Binding-site contacts:
Ligand atom CAG contacts residue MET20 of chain 1.A at 3.3 Å (hydrophobic).
Ligand atom CAF contacts residue NAP1 of chain 1.B at 3.7 Å.
Ligand atom N3 contacts residue ASP27 of chain 1.A at 2.7 Å (salt-bridge).
Ligand atom NAE contacts residue PHE31 of chain 1.A at 3.6 Å.
Ligand atom NAE contacts residue TYR100 of chain 1.A at 3.3 Å (h-bond).
Ligand atom NAP contacts residue ARG52 of chain 1.A at 3.5 Å (salt-bridge).
Ligand atom NAD contacts residue ASP27 of chain 1.A at 3.1 Å (salt-bridge).
Ligand atom C5 contacts residue NAP1 of chain 1.B at 3.8 Å.
Ligand atom CAM contacts residue SER49 of chain 1.A at 3.5 Å.
Ligand atom N1 contacts residue ALA6 of chain 1.A at 3.4 Å.
Ligand atom CAO contacts residue MET20 of chain 1.A at 3.7 Å (hydrophobic).
Ligand atom CBB contacts residue MET20 of chain 1.A at 3.7 Å (hydrophobic).
Ligand atom CAA contacts residue ASP27 of chain 1.A at 3.7 Å.
Ligand atom CAL contacts residue ILE50 of chain 1.A at 3.7 Å (hydrophobic).
Ligand atom N1 contacts residue NAP1 of chain 1.B at 3.5 Å (h-bond).
Ligand atom CAG contacts residue NAP1 of chain 1.B at 3.7 Å.
Ligand atom NAD contacts residue THR113 of chain 1.A at 3.6 Å.
Ligand atom CAO contacts residue ASP27 of chain 1.A at 3.6 Å.
Ligand atom C5 contacts residue PHE31 of chain 1.A at 3.6 Å (hydrophobic).
Ligand atom NAE contacts residue ILE5 of chain 1.A at 3.0 Å (h-bond).
Ligand atom C6 contacts residue NAP1 of chain 1.B at 3.4 Å.
Ligand atom CAN contacts residue ILE50 of chain 1.A at 3.7 Å (hydrophobic).
Ligand atom CAV contacts residue ILE50 of chain 1.A at 3.6 Å (hydrophobic).
Ligand atom NAO contacts residue LEU54 of chain 1.A at 3.5 Å.
Ligand atom CAA contacts residue LEU28 of chain 1.A at 3.6 Å (hydrophobic).
Ligand atom C2 contacts residue PHE31 of chain 1.A at 3.8 Å (hydrophobic).
Ligand atom C4 contacts residue ASP27 of chain 1.A at 3.5 Å.
Ligand atom N1 contacts residue PHE31 of chain 1.A at 3.6 Å.
Ligand atom NAD contacts residue ALA6 of chain 1.A at 3.6 Å.
Ligand atom N1 contacts residue ILE5 of chain 1.A at 3.5 Å (h-bond).
Ligand atom NAD contacts residue ALA7 of chain 1.A at 3.8 Å.
Ligand atom NAE contacts residue NAP1 of chain 1.B at 3.6 Å.
Ligand atom CAY contacts residue ILE50 of chain 1.A at 3.6 Å (hydrophobic).
Ligand atom C6 contacts residue PHE31 of chain 1.A at 3.5 Å (hydrophobic).
Ligand atom C2 contacts residue ASP27 of chain 1.A at 3.5 Å.
Ligand atom CAM contacts residue ILE50 of chain 1.A at 3.5 Å (hydrophobic).
Ligand atom CAF contacts residue MET20 of chain 1.A at 3.3 Å (hydrophobic).
Ligand atom NAE contacts residue ILE94 of chain 1.A at 3.0 Å (h-bond).
Ligand atom CAJ contacts residue LEU54 of chain 1.A at 3.6 Å (hydrophobic).
Ligand atom C6 contacts residue ILE5 of chain 1.A at 3.7 Å (hydrophobic).

Sequence of chain 1.A:
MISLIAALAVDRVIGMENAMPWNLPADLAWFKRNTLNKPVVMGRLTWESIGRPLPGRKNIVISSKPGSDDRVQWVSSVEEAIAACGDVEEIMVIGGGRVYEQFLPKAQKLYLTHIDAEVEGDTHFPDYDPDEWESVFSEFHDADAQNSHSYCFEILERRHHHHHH

This protein binds this small molecule.
Small molecule (SMILES): CCc1nc(N)nc(N)c1C#CCc1cccc(-c2cncnc2)c1